Sequence of chain 1.A:
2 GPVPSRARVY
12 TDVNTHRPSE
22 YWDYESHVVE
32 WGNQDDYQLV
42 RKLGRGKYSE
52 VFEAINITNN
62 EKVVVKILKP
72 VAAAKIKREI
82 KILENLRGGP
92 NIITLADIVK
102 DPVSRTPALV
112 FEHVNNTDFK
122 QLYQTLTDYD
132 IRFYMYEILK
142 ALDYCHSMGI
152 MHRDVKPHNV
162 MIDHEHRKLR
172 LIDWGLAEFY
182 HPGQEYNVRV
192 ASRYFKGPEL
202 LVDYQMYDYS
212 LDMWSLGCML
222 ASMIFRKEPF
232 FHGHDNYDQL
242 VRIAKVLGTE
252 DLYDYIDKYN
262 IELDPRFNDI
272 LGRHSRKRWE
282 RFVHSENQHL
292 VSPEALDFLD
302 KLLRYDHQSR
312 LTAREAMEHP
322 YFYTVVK

This protein binds this small molecule.
Small molecule (SMILES): N#CCc1c[nH]c2cc(Cl)c(Br)cc12

Binding-site contacts:
Ligand atom C8 contacts residue MET224 of chain 1.A at 4.1 Å (hydrophobic).
Ligand atom C4 contacts residue PRO158 of chain 1.A at 3.9 Å (hydrophobic).
Ligand atom C2 contacts residue ILE163 of chain 1.A at 3.6 Å (hydrophobic).
Ligand atom C1 contacts residue ILE163 of chain 1.A at 3.5 Å (hydrophobic).
Ligand atom C contacts residue ILE163 of chain 1.A at 3.9 Å (hydrophobic).
Ligand atom C1 contacts residue VAL161 of chain 1.A at 3.5 Å (hydrophobic).
Ligand atom BR contacts residue MET136 of chain 1.A at 4.2 Å.
Ligand atom CL contacts residue MET136 of chain 1.A at 3.9 Å.
Ligand atom BR contacts residue MET224 of chain 1.A at 4.2 Å.
Ligand atom C6 contacts residue TYR124 of chain 1.A at 4.0 Å (hydrophobic).
Ligand atom N1 contacts residue PHE120 of chain 1.A at 4.2 Å.
Ligand atom C2 contacts residue VAL161 of chain 1.A at 4.0 Å (hydrophobic).
Ligand atom N1 contacts residue PRO158 of chain 1.A at 3.4 Å.
Ligand atom C contacts residue ILE139 of chain 1.A at 3.5 Å (hydrophobic).
Ligand atom C8 contacts residue LEU127 of chain 1.A at 4.0 Å (hydrophobic).
Ligand atom N contacts residue VAL161 of chain 1.A at 3.0 Å (h-bond).
Ligand atom C contacts residue MET220 of chain 1.A at 3.9 Å (hydrophobic).
Ligand atom CL contacts residue ILE139 of chain 1.A at 2.4 Å.
Ligand atom C3 contacts residue PHE120 of chain 1.A at 3.8 Å (hydrophobic).
Ligand atom N contacts residue PRO158 of chain 1.A at 3.2 Å (h-bond).
Ligand atom N1 contacts residue MET224 of chain 1.A at 3.6 Å (h-bond).
Ligand atom C3 contacts residue VAL161 of chain 1.A at 3.9 Å (hydrophobic).
Ligand atom C5 contacts residue PHE120 of chain 1.A at 3.9 Å (hydrophobic).
Ligand atom C3 contacts residue LEU123 of chain 1.A at 4.1 Å (hydrophobic).
Ligand atom C1 contacts residue ILE139 of chain 1.A at 3.8 Å (hydrophobic).
Ligand atom C5 contacts residue PRO158 of chain 1.A at 4.2 Å (hydrophobic).
Ligand atom C7 contacts residue ILE163 of chain 1.A at 4.2 Å (hydrophobic).
Ligand atom C1 contacts residue MET220 of chain 1.A at 3.9 Å (hydrophobic).
Ligand atom BR contacts residue ILE132 of chain 1.A at 3.9 Å.
Ligand atom CL contacts residue LEU170 of chain 1.A at 4.0 Å.
Ligand atom C6 contacts residue MET224 of chain 1.A at 3.7 Å (hydrophobic).
Ligand atom N contacts residue ILE163 of chain 1.A at 4.1 Å.
Ligand atom C6 contacts residue PRO158 of chain 1.A at 3.6 Å (hydrophobic).
Ligand atom C5 contacts residue TYR124 of chain 1.A at 3.9 Å (hydrophobic).
Ligand atom N1 contacts residue TYR124 of chain 1.A at 3.8 Å.
Ligand atom CL contacts residue TYR135 of chain 1.A at 3.5 Å.
Ligand atom C4 contacts residue PHE120 of chain 1.A at 4.2 Å (hydrophobic).
Ligand atom C6 contacts residue PHE120 of chain 1.A at 3.9 Å (hydrophobic).
Ligand atom C5 contacts residue LEU123 of chain 1.A at 4.1 Å (hydrophobic).
Ligand atom C3 contacts residue PRO158 of chain 1.A at 3.5 Å (hydrophobic).